Sequence of chain 4.A:
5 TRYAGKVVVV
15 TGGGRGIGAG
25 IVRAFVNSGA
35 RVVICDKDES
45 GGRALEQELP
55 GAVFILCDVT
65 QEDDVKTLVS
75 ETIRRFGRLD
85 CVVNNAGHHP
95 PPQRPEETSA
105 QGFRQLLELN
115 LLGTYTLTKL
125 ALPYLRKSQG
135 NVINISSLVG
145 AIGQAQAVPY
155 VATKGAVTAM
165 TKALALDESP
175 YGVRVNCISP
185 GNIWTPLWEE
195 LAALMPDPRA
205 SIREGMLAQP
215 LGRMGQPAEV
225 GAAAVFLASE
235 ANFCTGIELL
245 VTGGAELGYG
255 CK

Sequence of chain 2.A:
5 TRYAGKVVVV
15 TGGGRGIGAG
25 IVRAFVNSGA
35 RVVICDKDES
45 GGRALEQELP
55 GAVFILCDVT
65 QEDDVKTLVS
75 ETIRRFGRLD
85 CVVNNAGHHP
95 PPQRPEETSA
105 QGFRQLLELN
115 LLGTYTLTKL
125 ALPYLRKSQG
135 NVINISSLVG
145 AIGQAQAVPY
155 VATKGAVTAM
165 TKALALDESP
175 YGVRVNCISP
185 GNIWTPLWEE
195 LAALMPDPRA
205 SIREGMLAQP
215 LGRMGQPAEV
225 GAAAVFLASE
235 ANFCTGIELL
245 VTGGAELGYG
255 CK

A protein and the small-molecule ligand that binds it are described below.
Small molecule (SMILES): O=[N+]([O-])c1ccc(F)c(O)c1

Binding-site contacts:
Ligand atom O contacts residue SER141 of chain 4.A at 2.6 Å (h-bond).
Ligand atom C contacts residue TYR154 of chain 4.A at 3.3 Å (hydrophobic).
Ligand atom C5 contacts residue SER141 of chain 4.A at 3.7 Å.
Ligand atom O1 contacts residue HIS93 of chain 4.A at 3.2 Å.
Ligand atom C2 contacts residue NAD1 of chain 4.B at 3.5 Å.
Ligand atom F contacts residue GLY185 of chain 4.A at 4.0 Å.
Ligand atom C contacts residue HIS93 of chain 4.A at 4.1 Å.
Ligand atom C3 contacts residue NAD1 of chain 4.B at 3.3 Å.
Ligand atom O1 contacts residue LEU195 of chain 4.A at 3.6 Å.
Ligand atom F contacts residue PRO184 of chain 4.A at 4.0 Å.
Ligand atom O1 contacts residue NAD1 of chain 4.B at 4.0 Å.
Ligand atom F contacts residue VAL143 of chain 4.A at 3.5 Å.
Ligand atom O contacts residue NAD1 of chain 4.B at 3.0 Å.
Ligand atom N contacts residue TRP192 of chain 4.A at 4.1 Å.
Ligand atom O2 contacts residue TRP192 of chain 4.A at 3.3 Å.
Ligand atom C4 contacts residue NAD1 of chain 4.B at 3.6 Å.
Ligand atom C1 contacts residue NAD1 of chain 4.B at 3.5 Å.
Ligand atom O1 contacts residue LEU191 of chain 4.A at 3.2 Å.
Ligand atom O contacts residue VAL143 of chain 4.A at 4.1 Å.
Ligand atom C contacts residue NAD1 of chain 4.B at 3.1 Å.
Ligand atom C contacts residue SER141 of chain 4.A at 3.5 Å.
Ligand atom F contacts residue TYR253 of chain 2.A at 2.8 Å.
Ligand atom N contacts residue HIS93 of chain 4.A at 4.1 Å.
Ligand atom C3 contacts residue TRP192 of chain 4.A at 3.6 Å (hydrophobic).
Ligand atom O2 contacts residue LEU195 of chain 4.A at 3.5 Å.
Ligand atom C3 contacts residue ASN186 of chain 4.A at 3.8 Å.
Ligand atom C1 contacts residue HIS93 of chain 4.A at 3.5 Å.
Ligand atom C4 contacts residue TYR253 of chain 2.A at 3.8 Å (hydrophobic).
Ligand atom C5 contacts residue TYR253 of chain 2.A at 3.8 Å (hydrophobic).
Ligand atom C2 contacts residue HIS93 of chain 4.A at 4.0 Å.
Ligand atom C1 contacts residue TYR154 of chain 4.A at 3.4 Å (hydrophobic).
Ligand atom O contacts residue TYR154 of chain 4.A at 2.3 Å (h-bond).
Ligand atom C4 contacts residue ASN186 of chain 4.A at 3.5 Å.
Ligand atom C5 contacts residue NAD1 of chain 4.B at 3.4 Å.
Ligand atom N contacts residue LEU195 of chain 4.A at 3.8 Å.
Ligand atom C4 contacts residue GLY185 of chain 4.A at 4.1 Å.
Ligand atom O2 contacts residue NAD1 of chain 4.B at 4.1 Å.
Ligand atom F contacts residue NAD1 of chain 4.B at 3.7 Å.
Ligand atom F contacts residue SER141 of chain 4.A at 3.0 Å.
Ligand atom N contacts residue NAD1 of chain 4.B at 3.9 Å.